Binding-site contacts:
Ligand atom N contacts residue HIS63 of chain 1.B at 3.1 Å (h-bond).
Ligand atom C2 contacts residue LEU28 of chain 1.B at 3.9 Å (hydrophobic).
Ligand atom C1 contacts residue HEM1 of chain 1.E at 3.8 Å.
Ligand atom C3 contacts residue VAL67 of chain 1.B at 4.4 Å (hydrophobic).
Ligand atom C1 contacts residue LEU28 of chain 1.B at 3.9 Å (hydrophobic).
Ligand atom C contacts residue HIS92 of chain 1.B at 3.7 Å.
Ligand atom C3 contacts residue HEM1 of chain 1.E at 3.3 Å.
Ligand atom C1 contacts residue PHE42 of chain 1.B at 3.9 Å (hydrophobic).
Ligand atom C2 contacts residue PHE42 of chain 1.B at 3.7 Å (hydrophobic).
Ligand atom N contacts residue VAL67 of chain 1.B at 3.2 Å.
Ligand atom C1 contacts residue HIS63 of chain 1.B at 3.2 Å.
Ligand atom C contacts residue VAL67 of chain 1.B at 4.2 Å (hydrophobic).
Ligand atom C2 contacts residue LEU31 of chain 1.B at 4.0 Å (hydrophobic).
Ligand atom C2 contacts residue HEM1 of chain 1.E at 3.5 Å.
Ligand atom C3 contacts residue LEU31 of chain 1.B at 3.8 Å (hydrophobic).
Ligand atom C contacts residue HEM1 of chain 1.E at 1.8 Å.
Ligand atom C contacts residue PHE42 of chain 1.B at 4.5 Å (hydrophobic).
Ligand atom C contacts residue HIS63 of chain 1.B at 3.4 Å.
Ligand atom C3 contacts residue LEU106 of chain 1.B at 3.2 Å (hydrophobic).
Ligand atom N contacts residue HEM1 of chain 1.E at 2.7 Å.
Ligand atom C1 contacts residue VAL67 of chain 1.B at 3.5 Å (hydrophobic).

Sequence of chain 1.B:
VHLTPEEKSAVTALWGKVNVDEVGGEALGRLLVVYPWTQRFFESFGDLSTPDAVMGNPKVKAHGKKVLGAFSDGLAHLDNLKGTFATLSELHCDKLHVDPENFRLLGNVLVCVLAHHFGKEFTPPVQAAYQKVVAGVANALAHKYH

A small-molecule ligand and the protein it binds are described below.
Small molecule (SMILES): [C-]#[N+]CCC